Binding-site contacts:
Ligand atom C2 contacts residue THR156 of chain 1.F at 4.3 Å.
Ligand atom N2 contacts residue ASN154 of chain 1.F at 2.9 Å (h-bond).
Ligand atom O5 contacts residue GLU150 of chain 1.F at 3.8 Å.
Ligand atom O5 contacts residue ASN154 of chain 1.F at 2.4 Å (h-bond).
Ligand atom C8 contacts residue ASN154 of chain 1.F at 4.4 Å.
Ligand atom C4 contacts residue ASN154 of chain 1.F at 4.2 Å.
Ligand atom C6 contacts residue GLU150 of chain 1.F at 3.9 Å.
Ligand atom O5 contacts residue THR156 of chain 1.F at 4.4 Å.
Ligand atom N2 contacts residue THR156 of chain 1.F at 3.7 Å.
Ligand atom C6 contacts residue ALA147 of chain 1.F at 3.6 Å (hydrophobic).
Ligand atom C3 contacts residue ASN154 of chain 1.F at 3.7 Å.
Ligand atom C7 contacts residue ASN154 of chain 1.F at 3.2 Å.
Ligand atom C1 contacts residue ASN154 of chain 1.F at 1.5 Å.
Ligand atom O7 contacts residue ASN154 of chain 1.F at 3.0 Å (h-bond).
Ligand atom C1 contacts residue THR156 of chain 1.F at 3.6 Å.
Ligand atom C2 contacts residue ASN154 of chain 1.F at 2.4 Å.
Ligand atom C1 contacts residue GLU150 of chain 1.F at 4.2 Å.
Ligand atom C5 contacts residue SER151 of chain 1.F at 4.5 Å.
Ligand atom C5 contacts residue ALA147 of chain 1.F at 4.4 Å (hydrophobic).
Ligand atom C5 contacts residue ASN154 of chain 1.F at 3.7 Å.
Ligand atom C5 contacts residue GLU150 of chain 1.F at 4.5 Å.
Ligand atom C7 contacts residue THR156 of chain 1.F at 4.2 Å.
Ligand atom C3 contacts residue THR156 of chain 1.F at 4.5 Å.
Ligand atom C1 contacts residue SER151 of chain 1.F at 4.1 Å.
Ligand atom O5 contacts residue SER151 of chain 1.F at 3.9 Å.
Ligand atom O6 contacts residue GLU150 of chain 1.F at 3.1 Å (salt-bridge).
Ligand atom C8 contacts residue THR156 of chain 1.F at 4.0 Å.

Sequence of chain 1.F:
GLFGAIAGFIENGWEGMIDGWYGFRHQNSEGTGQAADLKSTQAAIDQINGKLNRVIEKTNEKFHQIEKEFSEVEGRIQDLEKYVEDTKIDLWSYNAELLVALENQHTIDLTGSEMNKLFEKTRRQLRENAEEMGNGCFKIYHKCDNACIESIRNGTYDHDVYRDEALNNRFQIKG

The small molecule below binds the protein below.
Small molecule (SMILES): CC(=O)N[C@@H]1[C@@H](O)[C@H](O)[C@@H](CO)O[C@H]1O